Binding-site contacts:
Ligand atom O3 contacts residue TRD1 of chain 1.HA at 3.4 Å.
Ligand atom C57 contacts residue TRP451 of chain 1.C at 4.0 Å (hydrophobic).
Ligand atom C7 contacts residue TRP451 of chain 1.C at 4.5 Å (hydrophobic).
Ligand atom O16 contacts residue TRP451 of chain 1.C at 4.2 Å.
Ligand atom O7 contacts residue TRP451 of chain 1.C at 4.0 Å.
Ligand atom C6 contacts residue TRP451 of chain 1.C at 3.7 Å (hydrophobic).
Ligand atom C4 contacts residue TRP451 of chain 1.C at 3.6 Å (hydrophobic).
Ligand atom O5 contacts residue TRP451 of chain 1.C at 4.0 Å.
Ligand atom O2 contacts residue TRP451 of chain 1.C at 4.5 Å.
Ligand atom O6 contacts residue TRP451 of chain 1.C at 4.3 Å.
Ligand atom C3 contacts residue TRP451 of chain 1.C at 4.5 Å (hydrophobic).

Sequence of chain 1.C:
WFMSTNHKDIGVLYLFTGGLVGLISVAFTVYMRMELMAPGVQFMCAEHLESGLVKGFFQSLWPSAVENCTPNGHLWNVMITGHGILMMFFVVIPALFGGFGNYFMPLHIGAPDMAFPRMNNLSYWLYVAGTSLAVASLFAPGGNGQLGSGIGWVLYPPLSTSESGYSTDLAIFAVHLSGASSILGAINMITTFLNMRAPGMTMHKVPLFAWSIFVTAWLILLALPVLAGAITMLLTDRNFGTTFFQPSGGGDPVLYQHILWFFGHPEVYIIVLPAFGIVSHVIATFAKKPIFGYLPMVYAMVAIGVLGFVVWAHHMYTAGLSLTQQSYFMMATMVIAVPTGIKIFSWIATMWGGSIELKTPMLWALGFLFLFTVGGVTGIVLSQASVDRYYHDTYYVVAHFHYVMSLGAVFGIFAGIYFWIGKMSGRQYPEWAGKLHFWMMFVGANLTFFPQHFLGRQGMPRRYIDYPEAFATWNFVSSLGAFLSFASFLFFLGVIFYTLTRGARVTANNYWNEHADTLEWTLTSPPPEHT

The small molecule below binds the protein below.
Small molecule (SMILES): CCCCCCCCCCO[C@@H]1O[C@H](CO)[C@@H](O[C@H]2O[C@H](CO)[C@@H](O)[C@H](O)[C@H]2O)[C@H](O)[C@H]1O